Binding-site contacts:
Ligand atom O41 contacts residue GLN112 of chain 1.LC at 3.6 Å.
Ligand atom C31 contacts residue LEU111 of chain 1.LC at 4.1 Å (hydrophobic).
Ligand atom C41 contacts residue LEU111 of chain 1.LC at 4.0 Å (hydrophobic).
Ligand atom O31 contacts residue LEU111 of chain 1.LC at 3.3 Å.
Ligand atom O61 contacts residue LEU111 of chain 1.LC at 3.5 Å.
Ligand atom C41 contacts residue ARG110 of chain 1.LC at 4.2 Å.
Ligand atom O61 contacts residue ASP109 of chain 1.LC at 4.2 Å.
Ligand atom O61 contacts residue ARG110 of chain 1.LC at 3.7 Å.
Ligand atom N21 contacts residue GLN112 of chain 1.LC at 4.0 Å.
Ligand atom C61 contacts residue LEU111 of chain 1.LC at 4.3 Å (hydrophobic).
Ligand atom C61 contacts residue ARG110 of chain 1.LC at 3.7 Å.
Ligand atom O31 contacts residue GLN112 of chain 1.LC at 3.2 Å (h-bond).
Ligand atom C21 contacts residue GLN112 of chain 1.LC at 4.1 Å.
Ligand atom C41 contacts residue GLN112 of chain 1.LC at 3.7 Å.
Ligand atom C31 contacts residue GLN112 of chain 1.LC at 3.1 Å.

Sequence of chain 1.LC:
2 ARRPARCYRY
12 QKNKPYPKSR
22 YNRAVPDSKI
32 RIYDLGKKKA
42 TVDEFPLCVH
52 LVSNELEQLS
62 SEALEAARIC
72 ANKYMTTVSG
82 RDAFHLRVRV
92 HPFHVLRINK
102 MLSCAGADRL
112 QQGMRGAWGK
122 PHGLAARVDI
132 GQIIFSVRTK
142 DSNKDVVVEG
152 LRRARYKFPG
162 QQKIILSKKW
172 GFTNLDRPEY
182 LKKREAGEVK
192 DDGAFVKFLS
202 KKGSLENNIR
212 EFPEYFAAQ

The small molecule below binds the protein below.
Small molecule (SMILES): NC[C@@H]1O[C@H](O[C@H]2[C@@H](O)[C@H](O[C@@H]3[C@@H](O)[C@H](N)C[C@H](N)[C@H]3O[C@H]3O[C@H](CO)[C@@H](O)[C@H](O)[C@H]3N)O[C@@H]2CO)[C@H](N)[C@@H](O)[C@@H]1O